The small molecule below binds the protein below.
Small molecule (SMILES): O=c1[nH]cnc2c1ncn2[C@@H]1O[C@H](CO)[C@@H](O)[C@H]1O

Sequence of chain 1.C:
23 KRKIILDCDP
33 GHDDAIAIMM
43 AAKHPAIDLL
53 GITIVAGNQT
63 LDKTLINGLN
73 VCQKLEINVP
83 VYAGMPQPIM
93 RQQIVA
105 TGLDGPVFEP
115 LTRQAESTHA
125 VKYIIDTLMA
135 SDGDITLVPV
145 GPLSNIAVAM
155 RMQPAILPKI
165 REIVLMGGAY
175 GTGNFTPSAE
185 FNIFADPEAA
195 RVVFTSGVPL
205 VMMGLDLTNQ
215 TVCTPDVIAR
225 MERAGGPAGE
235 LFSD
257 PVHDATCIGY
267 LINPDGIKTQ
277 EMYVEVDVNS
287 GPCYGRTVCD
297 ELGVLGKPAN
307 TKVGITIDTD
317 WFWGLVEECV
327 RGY

Binding-site contacts:
Ligand atom C3' contacts residue HIS259 of chain 1.C at 4.0 Å.
Ligand atom O3' contacts residue ASP260 of chain 1.C at 2.4 Å (salt-bridge).
Ligand atom C5' contacts residue ASN178 of chain 1.C at 4.1 Å.
Ligand atom C2 contacts residue ALA98 of chain 1.C at 3.3 Å (hydrophobic).
Ligand atom O2' contacts residue ASP35 of chain 1.C at 2.7 Å (salt-bridge).
Ligand atom C5' contacts residue GLU184 of chain 1.C at 2.9 Å.
Ligand atom C4' contacts residue MET170 of chain 1.C at 3.9 Å (hydrophobic).
Ligand atom O4' contacts residue PHE185 of chain 1.C at 3.7 Å.
Ligand atom N1 contacts residue ALA98 of chain 1.C at 4.1 Å.
Ligand atom C3' contacts residue CA1 of chain 1.I at 3.8 Å.
Ligand atom O4' contacts residue ASN186 of chain 1.C at 4.0 Å.
Ligand atom O5' contacts residue PHE185 of chain 1.C at 4.0 Å.
Ligand atom C8 contacts residue HIS259 of chain 1.C at 3.7 Å.
Ligand atom O2' contacts residue ASN60 of chain 1.C at 3.3 Å (h-bond).
Ligand atom O3' contacts residue ASP35 of chain 1.C at 3.5 Å (salt-bridge).
Ligand atom N9 contacts residue ASN60 of chain 1.C at 4.0 Å.
Ligand atom O5' contacts residue LEU209 of chain 1.C at 4.0 Å.
Ligand atom C4 contacts residue ASN60 of chain 1.C at 3.9 Å.
Ligand atom C3' contacts residue ASP35 of chain 1.C at 3.5 Å.
Ligand atom O3' contacts residue VAL144 of chain 1.C at 3.4 Å (h-bond).
Ligand atom O5' contacts residue GLU184 of chain 1.C at 3.4 Å (salt-bridge).
Ligand atom O3' contacts residue ASN186 of chain 1.C at 3.6 Å (h-bond).
Ligand atom O5' contacts residue ASN178 of chain 1.C at 2.8 Å (h-bond).
Ligand atom C2' contacts residue ASP35 of chain 1.C at 3.1 Å.
Ligand atom N3 contacts residue ASN60 of chain 1.C at 3.4 Å (h-bond).
Ligand atom N3 contacts residue ALA98 of chain 1.C at 3.8 Å.
Ligand atom C2' contacts residue CA1 of chain 1.I at 3.7 Å.
Ligand atom O2' contacts residue ASP36 of chain 1.C at 3.3 Å (salt-bridge).
Ligand atom C5' contacts residue MET170 of chain 1.C at 3.4 Å (hydrophobic).
Ligand atom C4' contacts residue ASN186 of chain 1.C at 3.7 Å.
Ligand atom O2' contacts residue CA1 of chain 1.I at 2.6 Å.
Ligand atom O4' contacts residue ASN60 of chain 1.C at 4.1 Å.
Ligand atom C3' contacts residue MET170 of chain 1.C at 3.8 Å (hydrophobic).
Ligand atom C8 contacts residue ASP35 of chain 1.C at 4.1 Å.
Ligand atom C4' contacts residue GLU184 of chain 1.C at 3.6 Å.
Ligand atom C1' contacts residue ASN60 of chain 1.C at 3.5 Å.
Ligand atom O2' contacts residue ASP260 of chain 1.C at 3.4 Å (salt-bridge).
Ligand atom O3' contacts residue CA1 of chain 1.I at 2.9 Å.
Ligand atom C3' contacts residue ASP260 of chain 1.C at 3.5 Å.
Ligand atom O3' contacts residue MET170 of chain 1.C at 3.5 Å (h-bond).